Binding-site contacts:
Ligand atom C5 contacts residue ASN59 of chain 1.E at 3.6 Å.
Ligand atom O7 contacts residue ASN59 of chain 1.E at 3.7 Å.
Ligand atom O6 contacts residue ASN59 of chain 1.E at 4.1 Å.
Ligand atom C8 contacts residue ARG69 of chain 1.E at 3.6 Å.
Ligand atom O5 contacts residue ASN59 of chain 1.E at 2.3 Å (h-bond).
Ligand atom C2 contacts residue ASN59 of chain 1.E at 2.6 Å.
Ligand atom C4 contacts residue ASN59 of chain 1.E at 4.3 Å.
Ligand atom C8 contacts residue GLU237 of chain 1.E at 3.5 Å.
Ligand atom C7 contacts residue ASN59 of chain 1.E at 3.6 Å.
Ligand atom C3 contacts residue ASN59 of chain 1.E at 3.9 Å.
Ligand atom C1 contacts residue ASN59 of chain 1.E at 1.5 Å.
Ligand atom N2 contacts residue ASN59 of chain 1.E at 3.1 Å (h-bond).

The small molecule below binds the protein below.
Small molecule (SMILES): CC(=O)N[C@@H]1[C@@H](O)[C@H](O)[C@@H](CO)O[C@H]1O

Sequence of chain 1.E:
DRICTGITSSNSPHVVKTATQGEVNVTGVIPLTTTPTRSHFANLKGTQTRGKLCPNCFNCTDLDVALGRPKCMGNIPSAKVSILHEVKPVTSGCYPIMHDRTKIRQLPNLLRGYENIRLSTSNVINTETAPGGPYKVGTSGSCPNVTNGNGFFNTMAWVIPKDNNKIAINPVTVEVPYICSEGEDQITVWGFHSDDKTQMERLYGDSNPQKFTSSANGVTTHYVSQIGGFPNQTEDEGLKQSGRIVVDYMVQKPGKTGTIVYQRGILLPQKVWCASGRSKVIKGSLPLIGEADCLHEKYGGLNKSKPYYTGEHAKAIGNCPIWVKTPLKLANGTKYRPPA